Sequence of chain 1.D:
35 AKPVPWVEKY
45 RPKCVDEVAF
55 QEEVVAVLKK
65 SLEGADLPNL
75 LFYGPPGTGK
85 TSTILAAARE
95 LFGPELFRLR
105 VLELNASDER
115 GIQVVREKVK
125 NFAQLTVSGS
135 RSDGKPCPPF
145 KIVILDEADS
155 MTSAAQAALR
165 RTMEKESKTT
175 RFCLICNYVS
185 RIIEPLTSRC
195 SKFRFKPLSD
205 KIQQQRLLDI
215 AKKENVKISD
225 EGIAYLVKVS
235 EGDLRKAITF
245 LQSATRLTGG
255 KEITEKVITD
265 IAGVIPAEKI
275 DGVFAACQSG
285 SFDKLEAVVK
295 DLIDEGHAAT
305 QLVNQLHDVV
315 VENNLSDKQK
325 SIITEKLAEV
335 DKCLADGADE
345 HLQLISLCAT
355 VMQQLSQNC

Binding-site contacts:
Ligand atom O3G contacts residue LYS84 of chain 1.D at 2.9 Å (salt-bridge).
Ligand atom O2G contacts residue ARG149 of chain 1.E at 3.2 Å (salt-bridge).
Ligand atom O3G contacts residue ARG149 of chain 1.E at 3.3 Å (salt-bridge).
Ligand atom C8 contacts residue GLY81 of chain 1.D at 3.2 Å.
Ligand atom O2B contacts residue THR85 of chain 1.D at 2.8 Å (h-bond).
Ligand atom O2G contacts residue MG1 of chain 1.Q at 2.1 Å.
Ligand atom C3' contacts residue ARG45 of chain 1.D at 3.6 Å.
Ligand atom N6 contacts residue ALA53 of chain 1.D at 3.2 Å (h-bond).
Ligand atom O1B contacts residue LYS84 of chain 1.D at 2.7 Å (salt-bridge).
Ligand atom O1A contacts residue GLY83 of chain 1.D at 3.4 Å.
Ligand atom S1G contacts residue ARG149 of chain 1.E at 3.1 Å (salt-bridge).
Ligand atom N7 contacts residue THR82 of chain 1.D at 3.3 Å.
Ligand atom PG contacts residue ARG149 of chain 1.E at 3.4 Å.
Ligand atom O2' contacts residue TYR44 of chain 1.D at 3.5 Å (h-bond).
Ligand atom N7 contacts residue GLY81 of chain 1.D at 3.2 Å (h-bond).
Ligand atom S1G contacts residue ARG239 of chain 1.D at 2.8 Å (salt-bridge).
Ligand atom N1 contacts residue ALA53 of chain 1.D at 3.3 Å (h-bond).
Ligand atom N6 contacts residue THR82 of chain 1.D at 3.2 Å (h-bond).
Ligand atom O2A contacts residue GLU153 of chain 1.E at 3.3 Å (salt-bridge).
Ligand atom O1A contacts residue SER86 of chain 1.D at 2.9 Å (h-bond).
Ligand atom O3' contacts residue ARG45 of chain 1.D at 2.4 Å (salt-bridge).
Ligand atom C5 contacts residue LEU238 of chain 1.D at 3.6 Å (hydrophobic).
Ligand atom C4 contacts residue LEU238 of chain 1.D at 3.6 Å (hydrophobic).
Ligand atom O3G contacts residue ASN181 of chain 1.D at 3.1 Å (h-bond).
Ligand atom O3B contacts residue ARG239 of chain 1.D at 3.2 Å (salt-bridge).
Ligand atom O3' contacts residue VAL41 of chain 1.D at 3.0 Å (h-bond).
Ligand atom C2 contacts residue ARG210 of chain 1.D at 3.4 Å.
Ligand atom O2' contacts residue VAL41 of chain 1.D at 2.9 Å (h-bond).
Ligand atom O3B contacts residue GLY81 of chain 1.D at 3.0 Å (h-bond).
Ligand atom O2G contacts residue ARG178 of chain 1.E at 3.3 Å (salt-bridge).
Ligand atom N7 contacts residue GLY83 of chain 1.D at 3.4 Å.
Ligand atom O2A contacts residue ARG239 of chain 1.D at 3.1 Å (salt-bridge).
Ligand atom C2 contacts residue PRO46 of chain 1.D at 3.6 Å (hydrophobic).
Ligand atom PG contacts residue ARG239 of chain 1.D at 3.6 Å.
Ligand atom S1G contacts residue ARG178 of chain 1.E at 2.8 Å (salt-bridge).
Ligand atom O4' contacts residue ARG239 of chain 1.D at 3.4 Å.
Ligand atom O1A contacts residue THR85 of chain 1.D at 3.2 Å (h-bond).
Ligand atom O1B contacts residue GLY83 of chain 1.D at 3.2 Å (h-bond).
Ligand atom O2B contacts residue MG1 of chain 1.Q at 2.6 Å.
Ligand atom O3A contacts residue GLY83 of chain 1.D at 3.3 Å (h-bond).

Sequence of chain 1.E:
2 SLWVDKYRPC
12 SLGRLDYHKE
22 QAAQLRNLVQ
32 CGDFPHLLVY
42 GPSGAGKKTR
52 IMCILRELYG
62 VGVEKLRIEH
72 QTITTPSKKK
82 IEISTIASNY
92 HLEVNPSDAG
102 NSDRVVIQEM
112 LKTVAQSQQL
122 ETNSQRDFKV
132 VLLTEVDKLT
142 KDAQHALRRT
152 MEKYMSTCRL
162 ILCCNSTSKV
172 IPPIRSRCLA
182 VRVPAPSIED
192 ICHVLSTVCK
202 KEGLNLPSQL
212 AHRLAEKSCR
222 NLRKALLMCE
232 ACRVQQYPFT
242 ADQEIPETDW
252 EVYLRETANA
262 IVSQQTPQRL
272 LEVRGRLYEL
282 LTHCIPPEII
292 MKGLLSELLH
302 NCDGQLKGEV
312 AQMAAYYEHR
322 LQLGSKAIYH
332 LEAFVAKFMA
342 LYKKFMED

The protein below binds the small molecule below.
Small molecule (SMILES): Nc1ncnc2c1ncn2[C@@H]1O[C@H](COP(=O)(O)OP(=O)(O)OP(O)(O)=S)[C@@H](O)[C@H]1O